The protein below binds the small molecule below.
Small molecule (SMILES): CC(=O)N[C@@H]1[C@@H](O)[C@H](O)[C@@H](CO)O[C@H]1O

Binding-site contacts:
Ligand atom O6 contacts residue SER239 of chain 1.B at 4.1 Å.
Ligand atom C6 contacts residue ASN237 of chain 1.B at 3.2 Å.
Ligand atom C4 contacts residue ASN237 of chain 1.B at 3.9 Å.
Ligand atom C2 contacts residue ASN237 of chain 1.B at 2.5 Å.
Ligand atom O6 contacts residue ASN237 of chain 1.B at 3.1 Å (h-bond).
Ligand atom C1 contacts residue ASN237 of chain 1.B at 1.4 Å.
Ligand atom C7 contacts residue ASN237 of chain 1.B at 4.0 Å.
Ligand atom C3 contacts residue ASN237 of chain 1.B at 3.7 Å.
Ligand atom O7 contacts residue ASN237 of chain 1.B at 4.1 Å.
Ligand atom C8 contacts residue LYS235 of chain 1.B at 4.0 Å.
Ligand atom O5 contacts residue ASN237 of chain 1.B at 2.5 Å (h-bond).
Ligand atom C5 contacts residue ASN237 of chain 1.B at 3.3 Å.
Ligand atom N2 contacts residue ASN237 of chain 1.B at 3.2 Å (h-bond).

Sequence of chain 1.B:
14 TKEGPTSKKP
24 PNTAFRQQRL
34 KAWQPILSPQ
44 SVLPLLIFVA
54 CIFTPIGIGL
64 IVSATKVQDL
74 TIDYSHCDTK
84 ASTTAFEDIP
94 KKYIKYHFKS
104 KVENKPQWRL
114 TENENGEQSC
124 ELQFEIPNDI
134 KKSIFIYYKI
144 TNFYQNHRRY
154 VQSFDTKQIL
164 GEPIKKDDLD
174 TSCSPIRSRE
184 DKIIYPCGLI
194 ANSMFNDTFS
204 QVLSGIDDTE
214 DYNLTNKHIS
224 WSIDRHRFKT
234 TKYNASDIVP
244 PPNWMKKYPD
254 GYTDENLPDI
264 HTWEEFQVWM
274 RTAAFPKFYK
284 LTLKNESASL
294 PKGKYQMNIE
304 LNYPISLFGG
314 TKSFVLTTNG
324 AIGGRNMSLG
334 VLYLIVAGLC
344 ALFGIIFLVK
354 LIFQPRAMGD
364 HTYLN